The protein below binds the small molecule below.
Small molecule (SMILES): Nc1ccn([C@H]2C[C@H](O)[C@@H](COP(=O)(O)O)O2)c(=O)n1

Binding-site contacts:
Ligand atom C2' contacts residue DA1 of chain 1.ZB at 3.1 Å.
Ligand atom O3' contacts residue PRO205 of chain 1.I at 4.2 Å.
Ligand atom C4' contacts residue DA1 of chain 1.ZB at 3.9 Å.
Ligand atom C5' contacts residue DA1 of chain 1.ZB at 4.4 Å.
Ligand atom O5' contacts residue DA1 of chain 1.ZB at 4.3 Å.
Ligand atom C3' contacts residue DA1 of chain 1.ZB at 2.6 Å.
Ligand atom O3' contacts residue DA1 of chain 1.ZB at 1.6 Å.
Ligand atom C5' contacts residue PRO205 of chain 1.I at 4.5 Å (hydrophobic).

Sequence of chain 1.I:
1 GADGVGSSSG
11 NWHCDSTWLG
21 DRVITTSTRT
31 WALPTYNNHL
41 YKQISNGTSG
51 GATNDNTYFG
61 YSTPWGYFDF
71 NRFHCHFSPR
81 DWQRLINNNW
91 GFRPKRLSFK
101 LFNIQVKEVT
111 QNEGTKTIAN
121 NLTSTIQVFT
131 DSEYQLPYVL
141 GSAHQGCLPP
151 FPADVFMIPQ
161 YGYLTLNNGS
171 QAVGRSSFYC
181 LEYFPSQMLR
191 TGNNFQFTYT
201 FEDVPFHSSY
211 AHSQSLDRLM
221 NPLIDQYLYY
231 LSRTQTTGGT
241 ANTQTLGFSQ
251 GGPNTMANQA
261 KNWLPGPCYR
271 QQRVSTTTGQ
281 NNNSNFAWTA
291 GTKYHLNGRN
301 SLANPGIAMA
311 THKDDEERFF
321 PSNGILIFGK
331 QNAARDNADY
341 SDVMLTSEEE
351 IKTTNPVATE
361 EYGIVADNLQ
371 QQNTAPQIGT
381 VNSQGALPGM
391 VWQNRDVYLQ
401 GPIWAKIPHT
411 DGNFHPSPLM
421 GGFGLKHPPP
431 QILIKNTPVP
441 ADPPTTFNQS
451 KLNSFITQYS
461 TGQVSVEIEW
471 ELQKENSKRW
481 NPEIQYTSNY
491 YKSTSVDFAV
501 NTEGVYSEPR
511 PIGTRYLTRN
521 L